Sequence of chain 1.A:
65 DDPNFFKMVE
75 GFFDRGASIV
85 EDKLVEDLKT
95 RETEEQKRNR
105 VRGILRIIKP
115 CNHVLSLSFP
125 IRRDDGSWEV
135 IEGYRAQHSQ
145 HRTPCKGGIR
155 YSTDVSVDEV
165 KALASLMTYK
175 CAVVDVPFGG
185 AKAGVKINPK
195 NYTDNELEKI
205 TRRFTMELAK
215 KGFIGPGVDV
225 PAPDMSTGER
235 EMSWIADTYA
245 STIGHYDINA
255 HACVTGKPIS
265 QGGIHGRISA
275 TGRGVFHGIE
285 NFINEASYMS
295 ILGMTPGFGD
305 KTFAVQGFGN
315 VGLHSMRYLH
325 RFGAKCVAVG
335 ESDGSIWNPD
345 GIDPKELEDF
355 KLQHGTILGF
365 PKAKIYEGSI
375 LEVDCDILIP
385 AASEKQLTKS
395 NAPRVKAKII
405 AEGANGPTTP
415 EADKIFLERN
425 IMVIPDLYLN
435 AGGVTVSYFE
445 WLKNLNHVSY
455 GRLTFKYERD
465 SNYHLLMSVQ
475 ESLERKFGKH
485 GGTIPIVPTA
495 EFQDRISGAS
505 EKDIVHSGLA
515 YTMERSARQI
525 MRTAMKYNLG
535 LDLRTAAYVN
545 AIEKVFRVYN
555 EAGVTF

Binding-site contacts:
Ligand atom CD1 contacts residue VAL552 of chain 1.E at 3.9 Å (hydrophobic).
Ligand atom O contacts residue VAL558 of chain 1.E at 3.5 Å.
Ligand atom O contacts residue GLY557 of chain 1.E at 4.5 Å.
Ligand atom CD2 contacts residue HIS145 of chain 1.E at 3.9 Å.
Ligand atom CA contacts residue GLY557 of chain 1.E at 3.8 Å.
Ligand atom CD1 contacts residue ALA556 of chain 1.E at 3.8 Å (hydrophobic).
Ligand atom O contacts residue THR559 of chain 1.E at 3.3 Å (h-bond).
Ligand atom CG contacts residue GLY557 of chain 1.E at 4.1 Å.
Ligand atom CD2 contacts residue GLN144 of chain 1.E at 3.8 Å.
Ligand atom C contacts residue GLY557 of chain 1.E at 4.5 Å.
Ligand atom OXT contacts residue ARG207 of chain 1.A at 3.3 Å (salt-bridge).
Ligand atom CG contacts residue ASP241 of chain 1.F at 3.5 Å.
Ligand atom CB contacts residue GLY557 of chain 1.E at 3.5 Å.
Ligand atom C contacts residue VAL558 of chain 1.E at 4.4 Å (hydrophobic).
Ligand atom N contacts residue THR559 of chain 1.E at 3.3 Å (h-bond).
Ligand atom C contacts residue THR559 of chain 1.E at 4.3 Å.
Ligand atom N contacts residue ASP241 of chain 1.F at 3.0 Å (salt-bridge).
Ligand atom CB contacts residue TYR553 of chain 1.E at 4.0 Å (hydrophobic).
Ligand atom O contacts residue ARG207 of chain 1.A at 2.9 Å (salt-bridge).
Ligand atom N contacts residue VAL558 of chain 1.E at 3.9 Å.
Ligand atom N contacts residue GLY557 of chain 1.E at 3.1 Å (h-bond).
Ligand atom C contacts residue ARG207 of chain 1.A at 3.6 Å.
Ligand atom CA contacts residue THR559 of chain 1.E at 4.5 Å.
Ligand atom CG contacts residue ALA556 of chain 1.E at 4.0 Å (hydrophobic).
Ligand atom CD1 contacts residue TYR553 of chain 1.E at 4.0 Å (hydrophobic).
Ligand atom N contacts residue SER245 of chain 1.F at 4.2 Å.
Ligand atom CA contacts residue ASP241 of chain 1.F at 3.8 Å.
Ligand atom CB contacts residue ASP241 of chain 1.F at 4.0 Å.
Ligand atom CD2 contacts residue ASP241 of chain 1.F at 3.8 Å.
Ligand atom CD1 contacts residue HIS145 of chain 1.E at 4.0 Å.
Ligand atom OXT contacts residue TYR553 of chain 1.E at 4.1 Å.

Sequence of chain 1.F:
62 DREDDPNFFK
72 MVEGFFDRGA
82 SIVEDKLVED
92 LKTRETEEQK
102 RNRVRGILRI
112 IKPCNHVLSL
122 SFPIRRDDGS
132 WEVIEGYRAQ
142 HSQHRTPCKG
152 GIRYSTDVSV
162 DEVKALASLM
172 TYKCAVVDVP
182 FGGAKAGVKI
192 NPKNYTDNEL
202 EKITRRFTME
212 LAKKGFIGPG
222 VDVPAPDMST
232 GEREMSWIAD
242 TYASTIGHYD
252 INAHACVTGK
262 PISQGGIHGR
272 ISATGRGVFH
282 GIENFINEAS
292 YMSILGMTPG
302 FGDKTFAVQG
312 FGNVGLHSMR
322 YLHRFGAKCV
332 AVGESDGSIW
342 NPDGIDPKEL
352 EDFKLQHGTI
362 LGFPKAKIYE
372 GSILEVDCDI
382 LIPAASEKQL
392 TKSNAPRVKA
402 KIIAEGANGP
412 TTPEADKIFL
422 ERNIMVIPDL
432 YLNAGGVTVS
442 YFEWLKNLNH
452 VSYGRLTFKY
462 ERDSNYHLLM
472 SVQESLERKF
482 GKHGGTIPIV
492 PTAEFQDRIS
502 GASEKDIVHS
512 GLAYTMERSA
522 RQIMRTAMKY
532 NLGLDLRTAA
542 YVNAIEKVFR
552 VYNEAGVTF

The small molecule below binds the protein below.
Small molecule (SMILES): CC(C)C[C@H](N)C(=O)O

Sequence of chain 1.E:
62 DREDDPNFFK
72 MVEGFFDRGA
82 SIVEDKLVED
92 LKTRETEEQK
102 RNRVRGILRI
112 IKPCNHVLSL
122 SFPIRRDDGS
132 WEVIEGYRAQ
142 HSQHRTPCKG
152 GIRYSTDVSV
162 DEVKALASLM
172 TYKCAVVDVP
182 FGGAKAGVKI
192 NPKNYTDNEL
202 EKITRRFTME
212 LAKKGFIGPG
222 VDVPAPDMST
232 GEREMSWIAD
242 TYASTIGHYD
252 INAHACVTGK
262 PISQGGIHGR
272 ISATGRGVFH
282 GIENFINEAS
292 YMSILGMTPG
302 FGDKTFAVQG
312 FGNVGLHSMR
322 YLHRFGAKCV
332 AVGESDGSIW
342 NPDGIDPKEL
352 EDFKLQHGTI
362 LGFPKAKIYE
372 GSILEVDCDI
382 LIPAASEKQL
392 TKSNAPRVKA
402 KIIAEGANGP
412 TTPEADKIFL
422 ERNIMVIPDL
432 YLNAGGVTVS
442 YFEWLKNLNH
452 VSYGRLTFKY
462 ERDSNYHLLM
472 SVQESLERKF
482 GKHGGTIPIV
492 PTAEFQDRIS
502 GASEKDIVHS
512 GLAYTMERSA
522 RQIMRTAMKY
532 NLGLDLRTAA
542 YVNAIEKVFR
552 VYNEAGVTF